This small molecule binds to this protein.
Small molecule (SMILES): CCCCCCCc1cc(O)c2ccccc2[n+]1[O-]

Binding-site contacts:
Ligand atom C9 contacts residue TRP84 of chain 1.C at 3.8 Å (hydrophobic).
Ligand atom C6 contacts residue LEU168 of chain 1.C at 3.9 Å (hydrophobic).
Ligand atom O1 contacts residue LEU168 of chain 1.C at 3.6 Å.
Ligand atom O1 contacts residue HIS141 of chain 1.C at 3.3 Å (h-bond).
Ligand atom C9 contacts residue HIS141 of chain 1.C at 3.2 Å.
Ligand atom C10 contacts residue HIS141 of chain 1.C at 3.8 Å.
Ligand atom C5 contacts residue LEU168 of chain 1.C at 3.7 Å (hydrophobic).
Ligand atom C11 contacts residue LEU168 of chain 1.C at 3.7 Å (hydrophobic).
Ligand atom C2 contacts residue PRO138 of chain 1.C at 3.8 Å (hydrophobic).
Ligand atom C7 contacts residue ILE88 of chain 1.C at 3.9 Å (hydrophobic).
Ligand atom C2 contacts residue LEU151 of chain 1.C at 3.6 Å (hydrophobic).
Ligand atom N1 contacts residue PRO138 of chain 1.C at 3.9 Å.
Ligand atom C8 contacts residue ILE88 of chain 1.C at 3.4 Å (hydrophobic).
Ligand atom C12 contacts residue PRO138 of chain 1.C at 3.8 Å (hydrophobic).
Ligand atom C7 contacts residue ASP252 of chain 1.C at 3.5 Å.
Ligand atom C13 contacts residue PRO138 of chain 1.C at 3.6 Å (hydrophobic).
Ligand atom C8 contacts residue TRP84 of chain 1.C at 3.4 Å (hydrophobic).
Ligand atom C6 contacts residue PHE91 of chain 1.C at 3.4 Å (hydrophobic).
Ligand atom C17 contacts residue SER176 of chain 1.C at 3.7 Å.
Ligand atom O4 contacts residue ILE175 of chain 1.C at 3.5 Å.
Ligand atom O4 contacts residue PHE91 of chain 1.C at 3.8 Å.
Ligand atom C5 contacts residue ASP171 of chain 1.C at 3.9 Å.
Ligand atom C6 contacts residue ASP171 of chain 1.C at 3.6 Å.
Ligand atom C16 contacts residue SER176 of chain 1.C at 3.3 Å.
Ligand atom N1 contacts residue ASP171 of chain 1.C at 3.6 Å.
Ligand atom C6 contacts residue ASP252 of chain 1.C at 3.6 Å.
Ligand atom C7 contacts residue PHE91 of chain 1.C at 3.8 Å (hydrophobic).
Ligand atom C3 contacts residue PRO138 of chain 1.C at 3.8 Å (hydrophobic).
Ligand atom C11 contacts residue ASP171 of chain 1.C at 3.8 Å.
Ligand atom O1 contacts residue LEU142 of chain 1.C at 3.5 Å.
Ligand atom C11 contacts residue VAL172 of chain 1.C at 3.6 Å (hydrophobic).
Ligand atom C9 contacts residue LEU168 of chain 1.C at 3.8 Å (hydrophobic).
Ligand atom C13 contacts residue VAL172 of chain 1.C at 3.8 Å (hydrophobic).
Ligand atom C1 contacts residue LEU168 of chain 1.C at 3.7 Å (hydrophobic).
Ligand atom O4 contacts residue ASP171 of chain 1.C at 3.0 Å.
Ligand atom C10 contacts residue LEU168 of chain 1.C at 3.6 Å (hydrophobic).
Ligand atom C1 contacts residue HIS141 of chain 1.C at 3.9 Å.
Ligand atom C12 contacts residue ILE175 of chain 1.C at 3.9 Å (hydrophobic).
Ligand atom O1 contacts residue THR885 of chain 1.B at 3.4 Å.
Ligand atom C17 contacts residue ILE152 of chain 1.C at 3.8 Å (hydrophobic).

Sequence of chain 1.B:
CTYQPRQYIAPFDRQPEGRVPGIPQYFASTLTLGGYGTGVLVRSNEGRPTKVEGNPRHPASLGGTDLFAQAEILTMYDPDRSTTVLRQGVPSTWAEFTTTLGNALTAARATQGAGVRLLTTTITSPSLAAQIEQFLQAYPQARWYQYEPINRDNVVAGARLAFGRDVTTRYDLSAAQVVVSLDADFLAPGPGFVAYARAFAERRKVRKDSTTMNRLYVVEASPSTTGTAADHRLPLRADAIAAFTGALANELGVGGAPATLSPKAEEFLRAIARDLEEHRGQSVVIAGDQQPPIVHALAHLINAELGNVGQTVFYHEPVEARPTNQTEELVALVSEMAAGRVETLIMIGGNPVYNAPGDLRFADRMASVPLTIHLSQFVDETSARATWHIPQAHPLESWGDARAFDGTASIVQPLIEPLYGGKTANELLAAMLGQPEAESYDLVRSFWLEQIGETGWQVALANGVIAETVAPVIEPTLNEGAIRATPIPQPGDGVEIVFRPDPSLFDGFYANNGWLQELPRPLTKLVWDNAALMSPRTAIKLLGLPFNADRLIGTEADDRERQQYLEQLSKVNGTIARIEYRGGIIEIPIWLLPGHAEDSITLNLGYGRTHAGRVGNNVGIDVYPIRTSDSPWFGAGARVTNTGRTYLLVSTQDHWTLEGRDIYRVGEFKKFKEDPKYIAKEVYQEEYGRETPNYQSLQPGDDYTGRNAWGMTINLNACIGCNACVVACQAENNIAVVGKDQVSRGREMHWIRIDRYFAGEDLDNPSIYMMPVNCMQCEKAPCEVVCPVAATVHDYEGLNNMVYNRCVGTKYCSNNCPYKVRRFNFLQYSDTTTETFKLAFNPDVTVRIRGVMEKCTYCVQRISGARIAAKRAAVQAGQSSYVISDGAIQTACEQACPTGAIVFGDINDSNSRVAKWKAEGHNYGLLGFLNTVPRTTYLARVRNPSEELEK

Sequence of chain 1.C:
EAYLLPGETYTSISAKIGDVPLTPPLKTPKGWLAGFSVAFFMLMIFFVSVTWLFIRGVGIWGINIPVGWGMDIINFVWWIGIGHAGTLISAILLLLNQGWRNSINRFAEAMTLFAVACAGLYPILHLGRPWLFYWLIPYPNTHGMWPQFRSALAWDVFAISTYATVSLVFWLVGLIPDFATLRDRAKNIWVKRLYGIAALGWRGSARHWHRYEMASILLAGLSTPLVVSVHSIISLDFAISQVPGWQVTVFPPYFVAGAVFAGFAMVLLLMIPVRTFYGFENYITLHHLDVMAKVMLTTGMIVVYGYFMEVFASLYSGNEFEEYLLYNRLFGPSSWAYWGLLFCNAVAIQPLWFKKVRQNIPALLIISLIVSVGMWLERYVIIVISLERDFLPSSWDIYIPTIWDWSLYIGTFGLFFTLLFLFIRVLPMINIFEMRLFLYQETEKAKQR